Binding-site contacts:
Ligand atom C3 contacts residue ASN343 of chain 1.E at 3.7 Å.
Ligand atom O7 contacts residue ASN343 of chain 1.E at 4.5 Å.
Ligand atom C2 contacts residue ASN343 of chain 1.E at 2.4 Å.
Ligand atom C5 contacts residue ASN343 of chain 1.E at 3.5 Å.
Ligand atom C4 contacts residue ASN343 of chain 1.E at 4.2 Å.
Ligand atom O5 contacts residue ASN343 of chain 1.E at 2.3 Å (h-bond).
Ligand atom C7 contacts residue ASN343 of chain 1.E at 4.1 Å.
Ligand atom N2 contacts residue ASN343 of chain 1.E at 2.8 Å (h-bond).
Ligand atom O6 contacts residue VAL367 of chain 1.E at 4.3 Å.
Ligand atom C1 contacts residue ASN343 of chain 1.E at 1.3 Å.

A small-molecule ligand and the protein it binds are described below.
Small molecule (SMILES): CC(=O)N[C@H]1[C@H](O[C@H]2[C@H](O)[C@@H](NC(C)=O)CO[C@@H]2CO)O[C@H](CO)[C@@H](O)[C@@H]1O

Sequence of chain 1.E:
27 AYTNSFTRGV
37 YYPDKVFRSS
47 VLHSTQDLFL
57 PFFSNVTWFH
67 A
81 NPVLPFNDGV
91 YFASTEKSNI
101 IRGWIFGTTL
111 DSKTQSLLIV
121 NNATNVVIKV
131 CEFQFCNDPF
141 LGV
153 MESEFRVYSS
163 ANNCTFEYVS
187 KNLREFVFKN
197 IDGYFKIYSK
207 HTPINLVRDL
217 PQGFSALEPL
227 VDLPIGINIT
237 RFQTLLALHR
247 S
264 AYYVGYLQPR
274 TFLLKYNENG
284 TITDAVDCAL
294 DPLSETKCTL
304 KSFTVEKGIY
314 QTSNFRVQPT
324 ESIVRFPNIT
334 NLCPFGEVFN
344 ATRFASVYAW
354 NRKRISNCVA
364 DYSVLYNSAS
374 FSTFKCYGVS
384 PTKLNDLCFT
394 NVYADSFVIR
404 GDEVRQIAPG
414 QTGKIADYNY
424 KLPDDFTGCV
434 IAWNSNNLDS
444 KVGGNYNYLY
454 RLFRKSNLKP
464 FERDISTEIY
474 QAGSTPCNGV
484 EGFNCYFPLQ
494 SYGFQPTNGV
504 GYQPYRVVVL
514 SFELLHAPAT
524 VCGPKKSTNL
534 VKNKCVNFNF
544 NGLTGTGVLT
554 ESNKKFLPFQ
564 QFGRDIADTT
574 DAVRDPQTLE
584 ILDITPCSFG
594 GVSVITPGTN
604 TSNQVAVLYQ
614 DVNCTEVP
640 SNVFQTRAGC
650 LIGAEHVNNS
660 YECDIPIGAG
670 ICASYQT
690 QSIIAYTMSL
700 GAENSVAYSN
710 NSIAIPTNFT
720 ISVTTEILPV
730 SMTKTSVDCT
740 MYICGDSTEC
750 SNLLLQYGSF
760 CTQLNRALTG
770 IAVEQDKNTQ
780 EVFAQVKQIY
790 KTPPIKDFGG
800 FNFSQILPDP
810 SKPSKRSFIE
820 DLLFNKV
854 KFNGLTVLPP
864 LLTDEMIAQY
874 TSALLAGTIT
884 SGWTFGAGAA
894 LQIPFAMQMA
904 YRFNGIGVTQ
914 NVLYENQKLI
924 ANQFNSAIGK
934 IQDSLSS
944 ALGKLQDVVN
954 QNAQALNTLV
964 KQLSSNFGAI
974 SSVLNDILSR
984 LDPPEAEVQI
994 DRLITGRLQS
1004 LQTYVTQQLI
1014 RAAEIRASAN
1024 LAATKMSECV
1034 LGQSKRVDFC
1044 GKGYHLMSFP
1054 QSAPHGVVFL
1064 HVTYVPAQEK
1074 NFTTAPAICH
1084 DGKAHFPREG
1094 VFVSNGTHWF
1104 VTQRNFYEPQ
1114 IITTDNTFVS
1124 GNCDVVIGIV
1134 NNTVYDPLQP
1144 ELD